A protein and the small-molecule ligand that binds it are described below.
Small molecule (SMILES): CC(=O)N[C@@H]1[C@@H](O)[C@H](O)[C@@H](CO)O[C@H]1O

Sequence of chain 1.B:
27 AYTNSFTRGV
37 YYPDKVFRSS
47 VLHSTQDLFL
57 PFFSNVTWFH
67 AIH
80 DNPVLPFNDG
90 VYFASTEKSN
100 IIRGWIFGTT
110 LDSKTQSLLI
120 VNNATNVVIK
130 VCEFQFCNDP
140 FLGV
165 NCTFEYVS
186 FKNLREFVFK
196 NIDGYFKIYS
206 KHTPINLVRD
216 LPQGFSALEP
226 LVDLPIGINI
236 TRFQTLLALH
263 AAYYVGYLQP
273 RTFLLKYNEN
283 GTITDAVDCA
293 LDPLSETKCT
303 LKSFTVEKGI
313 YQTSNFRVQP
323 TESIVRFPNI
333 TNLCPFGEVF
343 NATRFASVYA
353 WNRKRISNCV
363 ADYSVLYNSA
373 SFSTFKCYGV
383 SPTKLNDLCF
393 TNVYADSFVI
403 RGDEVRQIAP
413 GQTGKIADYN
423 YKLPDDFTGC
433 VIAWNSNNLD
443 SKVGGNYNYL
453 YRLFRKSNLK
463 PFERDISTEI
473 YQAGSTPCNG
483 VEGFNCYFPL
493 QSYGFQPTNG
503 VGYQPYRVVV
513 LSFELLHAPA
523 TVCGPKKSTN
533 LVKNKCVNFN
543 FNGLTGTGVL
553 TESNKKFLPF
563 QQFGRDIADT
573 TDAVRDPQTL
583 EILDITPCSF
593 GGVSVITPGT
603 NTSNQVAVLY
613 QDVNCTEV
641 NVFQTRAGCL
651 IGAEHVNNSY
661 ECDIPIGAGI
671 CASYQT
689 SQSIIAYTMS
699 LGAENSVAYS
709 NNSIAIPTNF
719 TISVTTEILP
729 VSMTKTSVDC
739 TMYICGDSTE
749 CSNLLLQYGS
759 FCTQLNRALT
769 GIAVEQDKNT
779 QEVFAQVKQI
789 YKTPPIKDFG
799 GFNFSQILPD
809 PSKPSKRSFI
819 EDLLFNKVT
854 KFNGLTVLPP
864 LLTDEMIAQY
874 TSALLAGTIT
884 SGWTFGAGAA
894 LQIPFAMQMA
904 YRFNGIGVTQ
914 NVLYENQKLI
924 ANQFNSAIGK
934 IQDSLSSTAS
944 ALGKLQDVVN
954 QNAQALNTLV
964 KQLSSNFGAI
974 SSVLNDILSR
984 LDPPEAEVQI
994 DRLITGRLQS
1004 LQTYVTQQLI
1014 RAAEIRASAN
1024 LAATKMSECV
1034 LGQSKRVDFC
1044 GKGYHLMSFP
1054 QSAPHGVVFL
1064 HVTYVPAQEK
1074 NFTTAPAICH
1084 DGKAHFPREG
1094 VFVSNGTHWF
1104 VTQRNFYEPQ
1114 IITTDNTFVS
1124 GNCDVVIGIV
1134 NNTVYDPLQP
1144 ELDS

Binding-site contacts:
Ligand atom C8 contacts residue LYS1073 of chain 1.B at 4.2 Å.
Ligand atom C5 contacts residue ASN1074 of chain 1.B at 3.7 Å.
Ligand atom C8 contacts residue ASN1074 of chain 1.B at 4.5 Å.
Ligand atom O6 contacts residue ALA706 of chain 1.B at 3.6 Å.
Ligand atom C8 contacts residue GLU1072 of chain 1.B at 3.2 Å.
Ligand atom C1 contacts residue ASN1074 of chain 1.B at 1.4 Å.
Ligand atom C5 contacts residue ALA706 of chain 1.B at 3.6 Å (hydrophobic).
Ligand atom C2 contacts residue ASN1074 of chain 1.B at 2.4 Å.
Ligand atom C4 contacts residue ASN1074 of chain 1.B at 4.2 Å.
Ligand atom C7 contacts residue ASN1074 of chain 1.B at 3.9 Å.
Ligand atom C6 contacts residue ALA706 of chain 1.B at 3.6 Å (hydrophobic).
Ligand atom O5 contacts residue ASN1074 of chain 1.B at 2.4 Å (h-bond).
Ligand atom N2 contacts residue ASN1074 of chain 1.B at 2.9 Å (h-bond).
Ligand atom O5 contacts residue ALA706 of chain 1.B at 4.2 Å.
Ligand atom C3 contacts residue ASN1074 of chain 1.B at 3.8 Å.
Ligand atom O7 contacts residue ASN1074 of chain 1.B at 4.4 Å.